Sequence of chain 51.F:
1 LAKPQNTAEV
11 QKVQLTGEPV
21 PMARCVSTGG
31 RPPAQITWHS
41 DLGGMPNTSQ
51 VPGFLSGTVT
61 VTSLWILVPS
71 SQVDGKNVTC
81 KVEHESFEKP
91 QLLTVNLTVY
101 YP

This small molecule binds to this protein.
Small molecule (SMILES): CC(=O)N[C@H]1[C@H](O[C@H]2[C@H](O)[C@@H](NC(C)=O)CO[C@@H]2CO)O[C@H](CO)[C@@H](O)[C@@H]1O

Binding-site contacts:
Ligand atom C5 contacts residue ASN77 of chain 51.F at 3.7 Å.
Ligand atom O5 contacts residue ASN77 of chain 51.F at 2.4 Å (h-bond).
Ligand atom C1 contacts residue NAG1 of chain 51.L at 3.4 Å.
Ligand atom C7 contacts residue NAG1 of chain 51.L at 4.3 Å.
Ligand atom N2 contacts residue NAG1 of chain 51.L at 4.2 Å.
Ligand atom O5 contacts residue NAG1 of chain 51.L at 4.2 Å.
Ligand atom O7 contacts residue ASN77 of chain 51.F at 2.3 Å (h-bond).
Ligand atom C4 contacts residue ASN77 of chain 51.F at 4.2 Å.
Ligand atom O6 contacts residue THR94 of chain 51.F at 4.0 Å.
Ligand atom C1 contacts residue ASN77 of chain 51.F at 1.5 Å.
Ligand atom C6 contacts residue THR94 of chain 51.F at 4.0 Å.
Ligand atom C2 contacts residue ASN77 of chain 51.F at 2.3 Å.
Ligand atom C7 contacts residue ASN77 of chain 51.F at 2.7 Å.
Ligand atom C8 contacts residue NAG1 of chain 51.L at 4.3 Å.
Ligand atom C8 contacts residue ASN77 of chain 51.F at 4.1 Å.
Ligand atom C2 contacts residue NAG1 of chain 51.L at 4.3 Å.
Ligand atom N2 contacts residue ASN77 of chain 51.F at 2.8 Å (h-bond).
Ligand atom C3 contacts residue ASN77 of chain 51.F at 3.7 Å.
Ligand atom C5 contacts residue NAG1 of chain 51.L at 4.5 Å.
Ligand atom O5 contacts residue THR94 of chain 51.F at 3.8 Å.